Binding-site contacts:
Ligand atom N2 contacts residue ASN573 of chain 1.D at 2.7 Å (h-bond).
Ligand atom C1 contacts residue ASN573 of chain 1.D at 1.4 Å.
Ligand atom C2 contacts residue ASN573 of chain 1.D at 2.4 Å.
Ligand atom C6 contacts residue MET840 of chain 1.D at 4.1 Å (hydrophobic).
Ligand atom C3 contacts residue ASN573 of chain 1.D at 3.7 Å.
Ligand atom C7 contacts residue ASN573 of chain 1.D at 3.4 Å.
Ligand atom O5 contacts residue ASN573 of chain 1.D at 2.5 Å (h-bond).
Ligand atom O7 contacts residue ASN573 of chain 1.D at 4.2 Å.
Ligand atom C6 contacts residue ASN573 of chain 1.D at 3.2 Å.
Ligand atom C8 contacts residue ASN573 of chain 1.D at 3.9 Å.
Ligand atom C4 contacts residue ASN573 of chain 1.D at 4.0 Å.
Ligand atom C5 contacts residue ASN573 of chain 1.D at 3.3 Å.

Sequence of chain 1.D:
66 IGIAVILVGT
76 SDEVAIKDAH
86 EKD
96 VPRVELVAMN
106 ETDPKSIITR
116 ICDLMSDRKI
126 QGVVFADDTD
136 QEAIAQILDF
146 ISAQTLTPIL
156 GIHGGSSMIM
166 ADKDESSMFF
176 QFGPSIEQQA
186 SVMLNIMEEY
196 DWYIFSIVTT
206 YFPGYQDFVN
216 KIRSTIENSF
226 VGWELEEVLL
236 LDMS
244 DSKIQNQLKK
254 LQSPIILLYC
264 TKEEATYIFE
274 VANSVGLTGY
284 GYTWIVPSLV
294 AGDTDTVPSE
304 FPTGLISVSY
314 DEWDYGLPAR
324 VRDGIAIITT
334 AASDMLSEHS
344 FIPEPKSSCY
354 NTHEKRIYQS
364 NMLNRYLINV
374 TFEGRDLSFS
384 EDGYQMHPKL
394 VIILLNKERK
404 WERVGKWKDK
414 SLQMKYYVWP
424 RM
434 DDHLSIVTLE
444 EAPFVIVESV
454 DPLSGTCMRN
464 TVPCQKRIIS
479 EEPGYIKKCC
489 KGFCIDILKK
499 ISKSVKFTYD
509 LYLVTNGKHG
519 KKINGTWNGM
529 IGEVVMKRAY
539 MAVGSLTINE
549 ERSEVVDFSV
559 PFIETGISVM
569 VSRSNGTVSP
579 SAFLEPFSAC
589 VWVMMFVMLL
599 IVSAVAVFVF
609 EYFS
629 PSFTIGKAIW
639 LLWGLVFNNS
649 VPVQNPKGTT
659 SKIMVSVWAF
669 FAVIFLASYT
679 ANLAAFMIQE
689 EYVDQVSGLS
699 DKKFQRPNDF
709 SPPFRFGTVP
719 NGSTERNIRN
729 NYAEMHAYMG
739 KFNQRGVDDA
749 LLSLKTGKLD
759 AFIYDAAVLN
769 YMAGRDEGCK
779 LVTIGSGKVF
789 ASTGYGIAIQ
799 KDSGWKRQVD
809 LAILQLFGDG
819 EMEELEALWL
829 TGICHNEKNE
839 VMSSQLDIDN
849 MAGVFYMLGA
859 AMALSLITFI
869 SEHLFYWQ

This protein binds this small molecule.
Small molecule (SMILES): CC(=O)N[C@H]1[C@H](O[C@H]2[C@H](O)[C@@H](NC(C)=O)CO[C@@H]2CO)O[C@H](CO)[C@@H](O)[C@@H]1O